Sequence of chain 2.E:
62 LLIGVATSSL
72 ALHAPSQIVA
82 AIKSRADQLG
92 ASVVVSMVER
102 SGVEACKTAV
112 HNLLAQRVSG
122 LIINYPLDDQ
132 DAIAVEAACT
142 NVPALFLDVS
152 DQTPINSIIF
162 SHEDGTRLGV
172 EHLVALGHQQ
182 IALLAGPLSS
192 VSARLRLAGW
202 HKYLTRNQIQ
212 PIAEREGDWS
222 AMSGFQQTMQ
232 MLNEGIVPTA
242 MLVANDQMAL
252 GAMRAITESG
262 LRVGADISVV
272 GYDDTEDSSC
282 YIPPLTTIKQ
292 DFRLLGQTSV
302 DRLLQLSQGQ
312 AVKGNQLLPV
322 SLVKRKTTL

The protein below binds the small molecule below.
Small molecule (SMILES): C[C@H]1O[C@@H](Oc2ccccc2[N+](=O)[O-])[C@H](O)[C@@H](O)[C@H]1O

Binding-site contacts:
Ligand atom C6A contacts residue ALA75 of chain 2.E at 3.9 Å (hydrophobic).
Ligand atom C1 contacts residue ARG197 of chain 2.E at 3.5 Å.
Ligand atom O1 contacts residue ALA75 of chain 2.E at 3.2 Å.
Ligand atom O3 contacts residue ASN125 of chain 2.E at 3.8 Å.
Ligand atom O5 contacts residue ALA75 of chain 2.E at 4.2 Å.
Ligand atom O1 contacts residue ARG197 of chain 2.E at 4.1 Å.
Ligand atom O6B contacts residue ASN246 of chain 2.E at 3.4 Å.
Ligand atom O5 contacts residue PHE293 of chain 2.E at 4.1 Å.
Ligand atom C3A contacts residue TRP220 of chain 2.E at 4.1 Å (hydrophobic).
Ligand atom C2A contacts residue ALA75 of chain 2.E at 4.2 Å (hydrophobic).
Ligand atom C5 contacts residue ARG197 of chain 2.E at 4.2 Å.
Ligand atom C6 contacts residue PHE161 of chain 2.E at 3.2 Å (hydrophobic).
Ligand atom C4 contacts residue LEU296 of chain 2.E at 4.1 Å (hydrophobic).
Ligand atom C5 contacts residue PHE161 of chain 2.E at 3.9 Å (hydrophobic).
Ligand atom C6 contacts residue PHE293 of chain 2.E at 3.2 Å (hydrophobic).
Ligand atom C3 contacts residue LEU148 of chain 2.E at 4.2 Å (hydrophobic).
Ligand atom C3A contacts residue LEU73 of chain 2.E at 4.2 Å (hydrophobic).
Ligand atom N6 contacts residue ASN246 of chain 2.E at 4.1 Å.
Ligand atom C3A contacts residue PRO76 of chain 2.E at 4.0 Å (hydrophobic).
Ligand atom O6B contacts residue ASP274 of chain 2.E at 2.2 Å (salt-bridge).
Ligand atom N6 contacts residue ASP274 of chain 2.E at 3.0 Å (salt-bridge).
Ligand atom N6 contacts residue TRP220 of chain 2.E at 4.2 Å.
Ligand atom C4A contacts residue LEU73 of chain 2.E at 4.1 Å (hydrophobic).
Ligand atom C4 contacts residue ILE79 of chain 2.E at 4.2 Å (hydrophobic).
Ligand atom O6A contacts residue GLN291 of chain 2.E at 3.9 Å.
Ligand atom C5 contacts residue GLN291 of chain 2.E at 3.9 Å.
Ligand atom C1 contacts residue ALA75 of chain 2.E at 4.1 Å (hydrophobic).
Ligand atom N6 contacts residue ARG197 of chain 2.E at 4.2 Å.
Ligand atom C6 contacts residue GLN291 of chain 2.E at 4.0 Å.
Ligand atom C6A contacts residue ASP274 of chain 2.E at 4.1 Å.
Ligand atom O5 contacts residue GLN291 of chain 2.E at 3.5 Å (h-bond).
Ligand atom O4 contacts residue ILE79 of chain 2.E at 2.9 Å.
Ligand atom O3 contacts residue ASP149 of chain 2.E at 4.1 Å.
Ligand atom O3 contacts residue LEU148 of chain 2.E at 3.3 Å (h-bond).
Ligand atom O5 contacts residue ARG197 of chain 2.E at 3.4 Å (salt-bridge).
Ligand atom C4A contacts residue TRP220 of chain 2.E at 4.2 Å (hydrophobic).
Ligand atom O6A contacts residue ASP274 of chain 2.E at 2.9 Å (salt-bridge).
Ligand atom O4 contacts residue LEU296 of chain 2.E at 3.7 Å.
Ligand atom O6A contacts residue ARG197 of chain 2.E at 3.3 Å (salt-bridge).
Ligand atom C1A contacts residue ALA75 of chain 2.E at 3.7 Å (hydrophobic).